Binding-site contacts:
Ligand atom C1 contacts residue THR605 of chain 1.A at 4.4 Å.
Ligand atom C7 contacts residue ASN603 of chain 1.A at 3.9 Å.
Ligand atom C3 contacts residue ASN603 of chain 1.A at 3.8 Å.
Ligand atom C2 contacts residue ASN603 of chain 1.A at 2.4 Å.
Ligand atom O5 contacts residue ASN603 of chain 1.A at 2.3 Å (h-bond).
Ligand atom C4 contacts residue ASN603 of chain 1.A at 4.2 Å.
Ligand atom C8 contacts residue ASN603 of chain 1.A at 4.4 Å.
Ligand atom C8 contacts residue GLN631 of chain 1.A at 3.5 Å.
Ligand atom C5 contacts residue ASN603 of chain 1.A at 3.6 Å.
Ligand atom O5 contacts residue THR605 of chain 1.A at 3.9 Å.
Ligand atom N2 contacts residue ASN603 of chain 1.A at 2.9 Å (h-bond).
Ligand atom C1 contacts residue ASN603 of chain 1.A at 1.4 Å.
Ligand atom O7 contacts residue ASN603 of chain 1.A at 4.3 Å.

Sequence of chain 1.A:
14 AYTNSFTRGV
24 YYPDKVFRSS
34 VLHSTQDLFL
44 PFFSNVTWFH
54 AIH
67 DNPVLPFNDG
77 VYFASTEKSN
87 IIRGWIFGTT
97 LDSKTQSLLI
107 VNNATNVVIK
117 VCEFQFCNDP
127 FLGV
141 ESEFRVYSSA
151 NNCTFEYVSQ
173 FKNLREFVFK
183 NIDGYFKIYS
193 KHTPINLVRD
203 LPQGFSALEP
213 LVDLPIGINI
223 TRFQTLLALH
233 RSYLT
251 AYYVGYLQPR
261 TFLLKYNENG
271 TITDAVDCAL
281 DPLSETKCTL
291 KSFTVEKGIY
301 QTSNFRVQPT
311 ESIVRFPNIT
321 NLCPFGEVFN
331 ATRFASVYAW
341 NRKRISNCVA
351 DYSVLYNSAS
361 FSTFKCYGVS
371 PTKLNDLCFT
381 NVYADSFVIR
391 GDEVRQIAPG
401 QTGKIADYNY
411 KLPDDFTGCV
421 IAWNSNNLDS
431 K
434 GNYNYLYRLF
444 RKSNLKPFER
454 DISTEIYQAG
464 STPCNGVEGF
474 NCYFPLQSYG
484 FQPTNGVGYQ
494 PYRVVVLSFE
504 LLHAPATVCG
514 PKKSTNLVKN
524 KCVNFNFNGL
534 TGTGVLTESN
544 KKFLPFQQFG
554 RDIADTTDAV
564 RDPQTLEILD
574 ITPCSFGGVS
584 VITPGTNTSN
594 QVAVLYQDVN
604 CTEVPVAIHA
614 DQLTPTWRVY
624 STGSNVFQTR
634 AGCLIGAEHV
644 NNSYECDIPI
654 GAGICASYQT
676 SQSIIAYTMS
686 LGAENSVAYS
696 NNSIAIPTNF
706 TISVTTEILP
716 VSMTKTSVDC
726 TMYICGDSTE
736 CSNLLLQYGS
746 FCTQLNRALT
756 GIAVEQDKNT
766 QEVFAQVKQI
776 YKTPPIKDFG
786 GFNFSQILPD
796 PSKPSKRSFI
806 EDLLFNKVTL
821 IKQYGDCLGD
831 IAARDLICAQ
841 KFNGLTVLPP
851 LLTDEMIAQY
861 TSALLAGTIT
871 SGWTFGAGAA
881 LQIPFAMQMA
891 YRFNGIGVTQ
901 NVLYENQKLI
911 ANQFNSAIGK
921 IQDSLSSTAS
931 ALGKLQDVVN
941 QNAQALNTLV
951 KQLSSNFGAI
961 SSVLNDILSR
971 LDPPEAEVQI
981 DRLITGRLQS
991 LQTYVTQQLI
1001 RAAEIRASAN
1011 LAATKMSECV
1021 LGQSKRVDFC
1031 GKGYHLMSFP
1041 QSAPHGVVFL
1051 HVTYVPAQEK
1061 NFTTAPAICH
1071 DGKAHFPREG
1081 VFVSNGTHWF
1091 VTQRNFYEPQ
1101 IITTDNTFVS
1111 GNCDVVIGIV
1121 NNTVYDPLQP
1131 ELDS

A small-molecule ligand and the protein it binds are described below.
Small molecule (SMILES): CC(=O)N[C@@H]1[C@@H](O)[C@H](O)[C@@H](CO)O[C@H]1O